Sequence of chain 1.D:
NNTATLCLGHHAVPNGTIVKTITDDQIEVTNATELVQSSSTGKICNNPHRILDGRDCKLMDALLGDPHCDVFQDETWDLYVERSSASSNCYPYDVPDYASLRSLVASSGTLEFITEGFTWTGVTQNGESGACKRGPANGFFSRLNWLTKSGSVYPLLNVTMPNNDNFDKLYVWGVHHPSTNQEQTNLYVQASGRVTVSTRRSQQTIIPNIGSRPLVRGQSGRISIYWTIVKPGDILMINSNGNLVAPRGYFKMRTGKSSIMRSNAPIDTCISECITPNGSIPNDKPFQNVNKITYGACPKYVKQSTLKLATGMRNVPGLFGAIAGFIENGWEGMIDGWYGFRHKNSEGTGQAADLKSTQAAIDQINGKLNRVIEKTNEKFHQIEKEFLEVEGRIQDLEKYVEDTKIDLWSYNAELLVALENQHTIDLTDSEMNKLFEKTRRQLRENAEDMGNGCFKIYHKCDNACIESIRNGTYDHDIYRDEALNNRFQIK

The small molecule below binds the protein below.
Small molecule (SMILES): CC(=O)N[C@H]1[C@H](O[C@H]2[C@H](O)[C@@H](NC(C)=O)CO[C@@H]2CO)O[C@H](CO)[C@@H](O[C@@H]2O[C@H](CO)[C@@H](O)[C@H](O)[C@@H]2O)[C@@H]1O

Binding-site contacts:
Ligand atom C1 contacts residue ASN31 of chain 1.D at 1.4 Å.
Ligand atom O5 contacts residue ASN31 of chain 1.D at 2.3 Å (h-bond).
Ligand atom C6 contacts residue LEU374 of chain 1.D at 4.2 Å (hydrophobic).
Ligand atom C6 contacts residue THR33 of chain 1.D at 4.0 Å.
Ligand atom C2 contacts residue ASN31 of chain 1.D at 2.5 Å.
Ligand atom C4 contacts residue ASN31 of chain 1.D at 4.2 Å.
Ligand atom N2 contacts residue ASN31 of chain 1.D at 2.9 Å (h-bond).
Ligand atom C1 contacts residue THR311 of chain 1.D at 3.7 Å.
Ligand atom O6 contacts residue THR311 of chain 1.D at 3.5 Å.
Ligand atom O5 contacts residue THR311 of chain 1.D at 3.1 Å (h-bond).
Ligand atom C7 contacts residue ASN31 of chain 1.D at 3.3 Å.
Ligand atom C5 contacts residue THR311 of chain 1.D at 4.2 Å.
Ligand atom C8 contacts residue ASN31 of chain 1.D at 4.4 Å.
Ligand atom O7 contacts residue ASN31 of chain 1.D at 3.5 Å (h-bond).
Ligand atom C3 contacts residue ASN31 of chain 1.D at 3.8 Å.
Ligand atom C5 contacts residue ASN31 of chain 1.D at 3.5 Å.
Ligand atom C6 contacts residue THR311 of chain 1.D at 3.8 Å.
Ligand atom C8 contacts residue THR33 of chain 1.D at 3.7 Å.
Ligand atom O6 contacts residue LEU374 of chain 1.D at 3.2 Å.